Sequence of chain 1.L:
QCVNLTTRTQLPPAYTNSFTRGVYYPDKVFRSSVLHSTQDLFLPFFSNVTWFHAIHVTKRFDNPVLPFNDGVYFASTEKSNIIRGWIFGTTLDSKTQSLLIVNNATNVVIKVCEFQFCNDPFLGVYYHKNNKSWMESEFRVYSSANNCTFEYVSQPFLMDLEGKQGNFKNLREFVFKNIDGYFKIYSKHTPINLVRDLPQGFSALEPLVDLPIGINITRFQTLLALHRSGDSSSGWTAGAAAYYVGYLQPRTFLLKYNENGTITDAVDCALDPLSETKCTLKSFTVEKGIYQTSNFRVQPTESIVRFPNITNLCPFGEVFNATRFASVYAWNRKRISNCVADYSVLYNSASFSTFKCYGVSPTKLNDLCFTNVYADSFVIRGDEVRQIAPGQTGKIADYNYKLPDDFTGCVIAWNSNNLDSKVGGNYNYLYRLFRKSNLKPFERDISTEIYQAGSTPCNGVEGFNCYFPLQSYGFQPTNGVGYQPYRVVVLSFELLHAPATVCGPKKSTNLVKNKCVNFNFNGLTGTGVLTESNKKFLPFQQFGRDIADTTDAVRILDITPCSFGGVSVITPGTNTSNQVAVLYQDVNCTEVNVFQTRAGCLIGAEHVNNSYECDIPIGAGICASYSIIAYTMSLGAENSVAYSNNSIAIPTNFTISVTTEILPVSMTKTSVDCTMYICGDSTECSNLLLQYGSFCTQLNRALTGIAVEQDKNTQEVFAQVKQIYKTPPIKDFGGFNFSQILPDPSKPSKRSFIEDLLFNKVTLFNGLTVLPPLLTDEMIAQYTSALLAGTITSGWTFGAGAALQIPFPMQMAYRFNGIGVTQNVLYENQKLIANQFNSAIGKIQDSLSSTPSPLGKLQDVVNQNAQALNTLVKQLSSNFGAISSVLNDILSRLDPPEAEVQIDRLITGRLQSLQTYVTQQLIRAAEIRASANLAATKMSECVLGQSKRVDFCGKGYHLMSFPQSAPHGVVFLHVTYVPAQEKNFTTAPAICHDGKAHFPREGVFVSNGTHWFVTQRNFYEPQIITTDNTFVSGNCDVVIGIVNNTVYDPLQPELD

The small molecule below binds the protein below.
Small molecule (SMILES): CC(=O)N[C@@H]1[C@@H](O)[C@H](O)[C@@H](CO)O[C@H]1O

Binding-site contacts:
Ligand atom C5 contacts residue ASN717 of chain 1.L at 3.7 Å.
Ligand atom C7 contacts residue ASN717 of chain 1.L at 3.3 Å.
Ligand atom C1 contacts residue ASN717 of chain 1.L at 1.4 Å.
Ligand atom N2 contacts residue LEU922 of chain 1.L at 4.1 Å.
Ligand atom O4 contacts residue LEU922 of chain 1.L at 4.0 Å.
Ligand atom C1 contacts residue LEU922 of chain 1.L at 4.0 Å (hydrophobic).
Ligand atom O7 contacts residue GLN1071 of chain 1.L at 4.2 Å.
Ligand atom O5 contacts residue GLN1071 of chain 1.L at 4.4 Å.
Ligand atom N2 contacts residue ASN717 of chain 1.L at 2.9 Å (h-bond).
Ligand atom O7 contacts residue ASN717 of chain 1.L at 3.3 Å (h-bond).
Ligand atom C3 contacts residue LEU922 of chain 1.L at 3.7 Å (hydrophobic).
Ligand atom C8 contacts residue PHE1109 of chain 1.L at 4.0 Å (hydrophobic).
Ligand atom C4 contacts residue ASN717 of chain 1.L at 4.2 Å.
Ligand atom C2 contacts residue LEU922 of chain 1.L at 4.1 Å (hydrophobic).
Ligand atom O5 contacts residue ASN717 of chain 1.L at 2.4 Å (h-bond).
Ligand atom C8 contacts residue ASN717 of chain 1.L at 4.0 Å.
Ligand atom C4 contacts residue LEU922 of chain 1.L at 4.5 Å (hydrophobic).
Ligand atom C3 contacts residue ASN717 of chain 1.L at 3.8 Å.
Ligand atom C8 contacts residue ASN919 of chain 1.L at 4.1 Å.
Ligand atom C1 contacts residue GLN1071 of chain 1.L at 4.4 Å.
Ligand atom C2 contacts residue ASN717 of chain 1.L at 2.5 Å.
Ligand atom O7 contacts residue THR716 of chain 1.L at 3.7 Å.
Ligand atom C5 contacts residue LEU922 of chain 1.L at 4.1 Å (hydrophobic).
Ligand atom C8 contacts residue THR716 of chain 1.L at 3.5 Å.
Ligand atom C7 contacts residue THR716 of chain 1.L at 3.8 Å.